Sequence of chain 1.MA:
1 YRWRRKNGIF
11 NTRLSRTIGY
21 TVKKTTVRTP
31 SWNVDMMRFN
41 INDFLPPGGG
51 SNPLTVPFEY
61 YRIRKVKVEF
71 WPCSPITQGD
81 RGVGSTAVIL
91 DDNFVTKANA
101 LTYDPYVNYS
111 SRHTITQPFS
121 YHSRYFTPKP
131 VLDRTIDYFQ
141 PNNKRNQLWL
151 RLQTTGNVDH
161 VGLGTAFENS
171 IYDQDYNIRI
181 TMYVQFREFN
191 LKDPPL

Binding-site contacts:
Ligand atom C3' contacts residue TYR183 of chain 1.NA at 3.7 Å (hydrophobic).
Ligand atom O6 contacts residue LYS67 of chain 1.NA at 4.1 Å.
Ligand atom N1 contacts residue TYR125 of chain 1.NA at 4.0 Å.
Ligand atom C2' contacts residue TYR125 of chain 1.NA at 3.8 Å (hydrophobic).
Ligand atom O5' contacts residue TYR183 of chain 1.NA at 4.0 Å.
Ligand atom C8 contacts residue TYR183 of chain 1.NA at 3.7 Å (hydrophobic).
Ligand atom P contacts residue THR114 of chain 1.MA at 3.1 Å.
Ligand atom O5' contacts residue ARG112 of chain 1.MA at 4.2 Å.
Ligand atom P contacts residue ARG112 of chain 1.MA at 3.9 Å.
Ligand atom C6 contacts residue TYR125 of chain 1.NA at 4.0 Å (hydrophobic).
Ligand atom O6 contacts residue SER123 of chain 1.NA at 3.9 Å.
Ligand atom OP2 contacts residue ARG13 of chain 1.NA at 2.2 Å (salt-bridge).
Ligand atom N3 contacts residue TYR125 of chain 1.NA at 3.8 Å.
Ligand atom N2 contacts residue TYR125 of chain 1.NA at 3.8 Å.
Ligand atom OP2 contacts residue TYR121 of chain 1.NA at 3.1 Å.
Ligand atom N7 contacts residue LYS67 of chain 1.NA at 3.0 Å (salt-bridge).
Ligand atom C6 contacts residue LYS67 of chain 1.NA at 3.8 Å.
Ligand atom O3' contacts residue ARG13 of chain 1.NA at 4.0 Å.
Ligand atom O3' contacts residue ASN11 of chain 1.NA at 3.5 Å (h-bond).
Ligand atom C2' contacts residue TYR183 of chain 1.NA at 3.9 Å (hydrophobic).
Ligand atom OP1 contacts residue ARG13 of chain 1.NA at 3.9 Å.
Ligand atom C2 contacts residue TYR125 of chain 1.NA at 3.7 Å (hydrophobic).
Ligand atom OP1 contacts residue LYS6 of chain 1.GB at 4.2 Å.
Ligand atom C5 contacts residue LYS67 of chain 1.NA at 4.0 Å.
Ligand atom OP2 contacts residue THR114 of chain 1.MA at 2.2 Å (h-bond).
Ligand atom OP2 contacts residue TYR183 of chain 1.NA at 3.2 Å.
Ligand atom OP1 contacts residue THR114 of chain 1.MA at 3.4 Å (h-bond).
Ligand atom C2' contacts residue LYS67 of chain 1.NA at 3.7 Å.
Ligand atom O3' contacts residue THR114 of chain 1.MA at 3.6 Å.
Ligand atom C4' contacts residue ASN11 of chain 1.NA at 4.2 Å.
Ligand atom OP2 contacts residue ARG112 of chain 1.MA at 2.6 Å (salt-bridge).
Ligand atom C5 contacts residue TYR125 of chain 1.NA at 4.0 Å (hydrophobic).
Ligand atom N9 contacts residue TYR125 of chain 1.NA at 4.0 Å.
Ligand atom C8 contacts residue LYS67 of chain 1.NA at 3.3 Å.
Ligand atom P contacts residue ARG13 of chain 1.NA at 3.4 Å.
Ligand atom C5' contacts residue TRP71 of chain 1.NA at 3.7 Å (hydrophobic).
Ligand atom OP1 contacts residue TRP71 of chain 1.NA at 3.4 Å.
Ligand atom O6 contacts residue TYR125 of chain 1.NA at 4.2 Å.
Ligand atom C3' contacts residue ARG13 of chain 1.NA at 4.1 Å.
Ligand atom C4 contacts residue TYR125 of chain 1.NA at 4.0 Å (hydrophobic).

This small molecule binds to this protein.
Small molecule (SMILES): Nc1ccn([C@H]2C[C@H](O[P](=O)(O)OC[C@H]3O[C@@H](n4ccc(N)nc4=O)C[C@@H]3O[P](=O)(O)OC[C@H]3O[C@@H](n4cnc5c(=O)[nH]c(N)nc54)C[C@@H]3O[P](=O)(O)OC[C@H]3O[C@@H](n4cnc5c(=O)[nH]c(N)nc54)C[C@@H]3O)[C@@H](COP(=O)=O)O2)c(=O)n1

Sequence of chain 1.NA:
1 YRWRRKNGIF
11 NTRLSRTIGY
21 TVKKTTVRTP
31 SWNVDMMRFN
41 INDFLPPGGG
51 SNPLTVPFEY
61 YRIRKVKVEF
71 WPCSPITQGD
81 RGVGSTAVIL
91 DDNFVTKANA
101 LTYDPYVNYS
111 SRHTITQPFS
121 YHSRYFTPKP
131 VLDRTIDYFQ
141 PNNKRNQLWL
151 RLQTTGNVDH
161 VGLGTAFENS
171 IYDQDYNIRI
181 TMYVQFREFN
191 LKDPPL

Sequence of chain 1.GB:
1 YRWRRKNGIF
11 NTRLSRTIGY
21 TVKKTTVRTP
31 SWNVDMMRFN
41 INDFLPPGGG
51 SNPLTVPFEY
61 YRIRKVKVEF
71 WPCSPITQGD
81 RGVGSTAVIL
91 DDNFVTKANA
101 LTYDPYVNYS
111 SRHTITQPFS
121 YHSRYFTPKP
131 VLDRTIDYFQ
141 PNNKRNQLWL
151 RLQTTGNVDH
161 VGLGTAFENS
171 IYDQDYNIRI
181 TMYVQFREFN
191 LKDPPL